Sequence of chain 1.C:
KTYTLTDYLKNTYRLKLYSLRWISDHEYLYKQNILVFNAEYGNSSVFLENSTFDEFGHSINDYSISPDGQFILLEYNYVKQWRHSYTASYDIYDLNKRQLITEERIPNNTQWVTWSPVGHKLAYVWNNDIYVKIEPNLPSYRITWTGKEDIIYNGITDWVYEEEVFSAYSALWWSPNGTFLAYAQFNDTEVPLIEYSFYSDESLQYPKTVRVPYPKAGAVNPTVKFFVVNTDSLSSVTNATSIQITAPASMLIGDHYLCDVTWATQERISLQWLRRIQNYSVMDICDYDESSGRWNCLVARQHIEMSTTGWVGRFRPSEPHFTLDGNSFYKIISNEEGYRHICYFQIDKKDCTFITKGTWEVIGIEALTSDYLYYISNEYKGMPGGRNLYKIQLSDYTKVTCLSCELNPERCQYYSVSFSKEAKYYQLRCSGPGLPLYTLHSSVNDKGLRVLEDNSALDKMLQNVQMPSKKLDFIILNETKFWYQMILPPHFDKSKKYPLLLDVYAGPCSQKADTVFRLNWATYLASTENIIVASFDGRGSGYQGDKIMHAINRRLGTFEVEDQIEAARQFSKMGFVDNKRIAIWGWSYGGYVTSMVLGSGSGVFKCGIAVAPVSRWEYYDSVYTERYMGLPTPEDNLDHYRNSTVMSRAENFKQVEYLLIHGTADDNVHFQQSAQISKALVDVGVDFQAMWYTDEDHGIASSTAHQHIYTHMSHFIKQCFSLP

Binding-site contacts:
Ligand atom C4 contacts residue ASN193 of chain 1.C at 4.2 Å.
Ligand atom C6 contacts residue GLU283 of chain 1.C at 3.9 Å.
Ligand atom C8 contacts residue ASN193 of chain 1.C at 4.1 Å.
Ligand atom C7 contacts residue ASN193 of chain 1.C at 3.3 Å.
Ligand atom N2 contacts residue ASN193 of chain 1.C at 3.0 Å (h-bond).
Ligand atom C3 contacts residue ASN193 of chain 1.C at 3.8 Å.
Ligand atom C2 contacts residue ASN193 of chain 1.C at 2.4 Å.
Ligand atom C6 contacts residue GLN282 of chain 1.C at 3.8 Å.
Ligand atom O5 contacts residue GLN282 of chain 1.C at 3.6 Å.
Ligand atom C3 contacts residue THR195 of chain 1.C at 4.1 Å.
Ligand atom C5 contacts residue THR195 of chain 1.C at 3.9 Å.
Ligand atom C2 contacts residue THR195 of chain 1.C at 3.8 Å.
Ligand atom O5 contacts residue THR195 of chain 1.C at 3.7 Å.
Ligand atom O6 contacts residue GLU283 of chain 1.C at 4.1 Å.
Ligand atom O5 contacts residue ASN193 of chain 1.C at 2.4 Å (h-bond).
Ligand atom C5 contacts residue GLN282 of chain 1.C at 4.4 Å.
Ligand atom C1 contacts residue GLN282 of chain 1.C at 4.4 Å.
Ligand atom O6 contacts residue GLN282 of chain 1.C at 3.4 Å.
Ligand atom N2 contacts residue THR195 of chain 1.C at 3.7 Å.
Ligand atom C5 contacts residue ASN193 of chain 1.C at 3.7 Å.
Ligand atom C1 contacts residue ASN193 of chain 1.C at 1.4 Å.
Ligand atom O7 contacts residue ASN193 of chain 1.C at 3.6 Å (h-bond).
Ligand atom C1 contacts residue THR195 of chain 1.C at 3.0 Å.

A small-molecule ligand and the protein it binds are described below.
Small molecule (SMILES): CC(=O)N[C@@H]1[C@@H](O)[C@H](O)[C@@H](CO)O[C@H]1O